Sequence of chain 1.C:
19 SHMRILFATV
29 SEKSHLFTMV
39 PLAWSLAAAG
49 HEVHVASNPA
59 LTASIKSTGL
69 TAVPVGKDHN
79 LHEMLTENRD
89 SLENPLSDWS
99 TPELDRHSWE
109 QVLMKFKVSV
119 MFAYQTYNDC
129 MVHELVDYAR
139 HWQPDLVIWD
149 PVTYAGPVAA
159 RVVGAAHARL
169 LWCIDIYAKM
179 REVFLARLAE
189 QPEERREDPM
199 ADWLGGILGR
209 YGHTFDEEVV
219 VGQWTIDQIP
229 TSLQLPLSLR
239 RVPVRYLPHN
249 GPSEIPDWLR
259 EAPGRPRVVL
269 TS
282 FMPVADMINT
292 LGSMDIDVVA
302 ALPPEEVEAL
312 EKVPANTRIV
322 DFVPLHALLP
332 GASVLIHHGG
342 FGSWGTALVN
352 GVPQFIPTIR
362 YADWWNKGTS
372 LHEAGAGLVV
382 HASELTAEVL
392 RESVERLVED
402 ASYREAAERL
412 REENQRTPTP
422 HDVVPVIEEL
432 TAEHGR

This protein binds this small molecule.
Small molecule (SMILES): CC[C@@H]1[C@@H](C)O[C@@](O)([C@@H](C)[C@H](O)[C@H](C)[C@H]2OC(=O)/C=C/C=C/[C@H](C)[C@@H]([C@@H](C)[C@@H](O)[C@H](C)[C@@]3(O)C[C@@H](O[C@H]4C[C@H](O)[C@H](O)[C@H](C)O4)[C@H](CC)[C@@H](C)O3)OC(=O)/C=C/C=C/[C@@H]2C)C[C@H]1O[C@H]1C[C@H](O)[C@H](O)[C@H](C)O1

Binding-site contacts:
Ligand atom OAC contacts residue HIS33 of chain 1.C at 3.0 Å (h-bond).
Ligand atom CBN contacts residue LEU94 of chain 1.C at 3.4 Å (hydrophobic).
Ligand atom OAH contacts residue ASN92 of chain 1.C at 3.5 Å (h-bond).
Ligand atom CAS contacts residue TYR362 of chain 1.C at 3.6 Å (hydrophobic).
Ligand atom CCK contacts residue GLY341 of chain 1.C at 3.4 Å.
Ligand atom OAA contacts residue TYR362 of chain 1.C at 3.0 Å (h-bond).
Ligand atom CCG contacts residue TYR122 of chain 1.C at 3.4 Å (hydrophobic).
Ligand atom CCK contacts residue HIS339 of chain 1.C at 3.4 Å.
Ligand atom OAG contacts residue TYR362 of chain 1.C at 3.6 Å.
Ligand atom CBM contacts residue TYR362 of chain 1.C at 3.0 Å (hydrophobic).
Ligand atom CBZ contacts residue SER89 of chain 1.C at 3.5 Å.
Ligand atom OAA contacts residue TYR125 of chain 1.C at 3.5 Å (h-bond).
Ligand atom CAW contacts residue HIS33 of chain 1.C at 3.5 Å.
Ligand atom OAR contacts residue ASN92 of chain 1.C at 2.8 Å (h-bond).
Ligand atom OAI contacts residue TRP365 of chain 1.C at 3.0 Å (h-bond).
Ligand atom CCH contacts residue SER89 of chain 1.C at 3.1 Å.
Ligand atom CBK contacts residue TYR175 of chain 1.C at 2.9 Å (hydrophobic).
Ligand atom CCS contacts residue SER95 of chain 1.C at 3.6 Å.
Ligand atom CCC contacts residue PHE342 of chain 1.C at 3.6 Å (hydrophobic).
Ligand atom CBC contacts residue TYR362 of chain 1.C at 2.9 Å (hydrophobic).
Ligand atom CBW contacts residue HIS33 of chain 1.C at 3.6 Å.
Ligand atom CBM contacts residue TYR125 of chain 1.C at 3.5 Å (hydrophobic).
Ligand atom OAO contacts residue GLY341 of chain 1.C at 3.4 Å.
Ligand atom CCJ contacts residue SER89 of chain 1.C at 3.3 Å.
Ligand atom CAY contacts residue HIS33 of chain 1.C at 3.3 Å.
Ligand atom OAR contacts residue SER95 of chain 1.C at 3.3 Å.
Ligand atom CBS contacts residue SER32 of chain 1.C at 3.5 Å.
Ligand atom OAM contacts residue TRP170 of chain 1.C at 3.5 Å.
Ligand atom OAG contacts residue ALA363 of chain 1.C at 3.4 Å (h-bond).
Ligand atom OAE contacts residue TYR362 of chain 1.C at 2.5 Å.
Ligand atom CBU contacts residue ALA121 of chain 1.C at 3.5 Å (hydrophobic).
Ligand atom CBD contacts residue LEU94 of chain 1.C at 3.4 Å (hydrophobic).
Ligand atom OAQ contacts residue TYR362 of chain 1.C at 3.2 Å.
Ligand atom OAE contacts residue ALA363 of chain 1.C at 3.4 Å.
Ligand atom OAO contacts residue PHE342 of chain 1.C at 2.7 Å (h-bond).
Ligand atom CCT contacts residue SER95 of chain 1.C at 3.6 Å.
Ligand atom CBW contacts residue TRP170 of chain 1.C at 3.4 Å (hydrophobic).
Ligand atom CBN contacts residue VAL116 of chain 1.C at 3.5 Å (hydrophobic).
Ligand atom OAL contacts residue VAL116 of chain 1.C at 3.6 Å.
Ligand atom CCG contacts residue TRP97 of chain 1.C at 3.6 Å (hydrophobic).